A protein and the small-molecule ligand that binds it are described below.
Small molecule (SMILES): CC(C)C[C@H](NC(=O)[C@H](Cc1cnc[nH]1)NC(=O)[C@@H](N)CCC(N)=O)C(=O)N[C@@H](CC1=c2ccccc2=NC1)C(=O)O.CC(C)[C@H](NC(=O)[C@@H](N)CCCN=C(N)N)C(=O)N[C@@H](CCCCN)C(=O)N[C@H](C=O)CCC(=O)O

Sequence of chain 1.B:
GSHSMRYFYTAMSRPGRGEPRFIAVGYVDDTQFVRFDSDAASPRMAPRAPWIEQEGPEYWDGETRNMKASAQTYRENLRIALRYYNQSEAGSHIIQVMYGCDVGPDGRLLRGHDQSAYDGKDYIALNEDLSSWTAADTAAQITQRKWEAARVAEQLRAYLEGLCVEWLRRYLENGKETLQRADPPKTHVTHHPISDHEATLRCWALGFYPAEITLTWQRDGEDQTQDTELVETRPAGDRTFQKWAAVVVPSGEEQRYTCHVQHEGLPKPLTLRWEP

Binding-site contacts:
Ligand atom CA contacts residue TYR7 of chain 1.B at 3.3 Å (hydrophobic).
Ligand atom OXT contacts residue THR143 of chain 1.B at 2.6 Å (h-bond).
Ligand atom CE3 contacts residue TYR123 of chain 1.B at 3.6 Å (hydrophobic).
Ligand atom CG contacts residue TYR99 of chain 1.B at 3.5 Å (hydrophobic).
Ligand atom CG contacts residue TYR59 of chain 1.B at 3.5 Å (hydrophobic).
Ligand atom CG1 contacts residue TYR7 of chain 1.B at 3.5 Å (hydrophobic).
Ligand atom CD contacts residue THR73 of chain 1.B at 3.3 Å.
Ligand atom NZ contacts residue ASP114 of chain 1.B at 2.8 Å (salt-bridge).
Ligand atom O contacts residue ILE80 of chain 1.B at 3.5 Å.
Ligand atom CD1 contacts residue ASN77 of chain 1.B at 3.4 Å.
Ligand atom N contacts residue TYR99 of chain 1.B at 3.2 Å (h-bond).
Ligand atom CG contacts residue THR73 of chain 1.B at 3.4 Å.
Ligand atom CE1 contacts residue GLN155 of chain 1.B at 3.2 Å.
Ligand atom CA contacts residue TYR99 of chain 1.B at 3.4 Å (hydrophobic).
Ligand atom O contacts residue TRP147 of chain 1.B at 2.9 Å (h-bond).
Ligand atom CA contacts residue GLU63 of chain 1.B at 3.5 Å.
Ligand atom C contacts residue TYR7 of chain 1.B at 3.4 Å (hydrophobic).
Ligand atom C contacts residue THR143 of chain 1.B at 3.5 Å.
Ligand atom N contacts residue TYR171 of chain 1.B at 2.7 Å (h-bond).
Ligand atom C contacts residue TYR84 of chain 1.B at 3.3 Å (hydrophobic).
Ligand atom CA contacts residue TYR171 of chain 1.B at 3.5 Å (hydrophobic).
Ligand atom N contacts residue ASN77 of chain 1.B at 2.8 Å (h-bond).
Ligand atom CD2 contacts residue ASN77 of chain 1.B at 3.5 Å.
Ligand atom NE2 contacts residue GLN155 of chain 1.B at 2.8 Å (h-bond).
Ligand atom O contacts residue TYR7 of chain 1.B at 3.6 Å.
Ligand atom NE2 contacts residue ALA69 of chain 1.B at 3.5 Å.
Ligand atom O contacts residue TYR159 of chain 1.B at 2.6 Å (h-bond).
Ligand atom OE1 contacts residue THR73 of chain 1.B at 2.7 Å (h-bond).
Ligand atom CG2 contacts residue GLU63 of chain 1.B at 3.4 Å.
Ligand atom N contacts residue GLU63 of chain 1.B at 2.9 Å (salt-bridge).
Ligand atom OXT contacts residue TYR84 of chain 1.B at 2.6 Å (h-bond).
Ligand atom CB contacts residue THR73 of chain 1.B at 3.4 Å.
Ligand atom OE2 contacts residue ASN66 of chain 1.B at 3.1 Å (h-bond).
Ligand atom O contacts residue LYS146 of chain 1.B at 2.7 Å (salt-bridge).
Ligand atom CD contacts residue TRP167 of chain 1.B at 3.5 Å (hydrophobic).
Ligand atom O contacts residue TYR84 of chain 1.B at 3.4 Å (h-bond).
Ligand atom CG contacts residue VAL152 of chain 1.B at 3.5 Å (hydrophobic).
Ligand atom CB contacts residue TYR99 of chain 1.B at 3.3 Å (hydrophobic).
Ligand atom N contacts residue TYR7 of chain 1.B at 3.0 Å (h-bond).
Ligand atom CA contacts residue ASN77 of chain 1.B at 3.4 Å.